The protein below binds the small molecule below.
Small molecule (SMILES): CC(=O)N[C@H]1[C@H](O[C@H]2[C@H](O)[C@@H](NC(C)=O)CO[C@@H]2CO)O[C@H](CO)[C@@H](O[C@@H]2O[C@H](CO)[C@@H](O)[C@H](O[C@H]3O[C@H](CO)[C@@H](O)[C@H](O)[C@@H]3O)[C@@H]2O)[C@@H]1O

Sequence of chain 1.C:
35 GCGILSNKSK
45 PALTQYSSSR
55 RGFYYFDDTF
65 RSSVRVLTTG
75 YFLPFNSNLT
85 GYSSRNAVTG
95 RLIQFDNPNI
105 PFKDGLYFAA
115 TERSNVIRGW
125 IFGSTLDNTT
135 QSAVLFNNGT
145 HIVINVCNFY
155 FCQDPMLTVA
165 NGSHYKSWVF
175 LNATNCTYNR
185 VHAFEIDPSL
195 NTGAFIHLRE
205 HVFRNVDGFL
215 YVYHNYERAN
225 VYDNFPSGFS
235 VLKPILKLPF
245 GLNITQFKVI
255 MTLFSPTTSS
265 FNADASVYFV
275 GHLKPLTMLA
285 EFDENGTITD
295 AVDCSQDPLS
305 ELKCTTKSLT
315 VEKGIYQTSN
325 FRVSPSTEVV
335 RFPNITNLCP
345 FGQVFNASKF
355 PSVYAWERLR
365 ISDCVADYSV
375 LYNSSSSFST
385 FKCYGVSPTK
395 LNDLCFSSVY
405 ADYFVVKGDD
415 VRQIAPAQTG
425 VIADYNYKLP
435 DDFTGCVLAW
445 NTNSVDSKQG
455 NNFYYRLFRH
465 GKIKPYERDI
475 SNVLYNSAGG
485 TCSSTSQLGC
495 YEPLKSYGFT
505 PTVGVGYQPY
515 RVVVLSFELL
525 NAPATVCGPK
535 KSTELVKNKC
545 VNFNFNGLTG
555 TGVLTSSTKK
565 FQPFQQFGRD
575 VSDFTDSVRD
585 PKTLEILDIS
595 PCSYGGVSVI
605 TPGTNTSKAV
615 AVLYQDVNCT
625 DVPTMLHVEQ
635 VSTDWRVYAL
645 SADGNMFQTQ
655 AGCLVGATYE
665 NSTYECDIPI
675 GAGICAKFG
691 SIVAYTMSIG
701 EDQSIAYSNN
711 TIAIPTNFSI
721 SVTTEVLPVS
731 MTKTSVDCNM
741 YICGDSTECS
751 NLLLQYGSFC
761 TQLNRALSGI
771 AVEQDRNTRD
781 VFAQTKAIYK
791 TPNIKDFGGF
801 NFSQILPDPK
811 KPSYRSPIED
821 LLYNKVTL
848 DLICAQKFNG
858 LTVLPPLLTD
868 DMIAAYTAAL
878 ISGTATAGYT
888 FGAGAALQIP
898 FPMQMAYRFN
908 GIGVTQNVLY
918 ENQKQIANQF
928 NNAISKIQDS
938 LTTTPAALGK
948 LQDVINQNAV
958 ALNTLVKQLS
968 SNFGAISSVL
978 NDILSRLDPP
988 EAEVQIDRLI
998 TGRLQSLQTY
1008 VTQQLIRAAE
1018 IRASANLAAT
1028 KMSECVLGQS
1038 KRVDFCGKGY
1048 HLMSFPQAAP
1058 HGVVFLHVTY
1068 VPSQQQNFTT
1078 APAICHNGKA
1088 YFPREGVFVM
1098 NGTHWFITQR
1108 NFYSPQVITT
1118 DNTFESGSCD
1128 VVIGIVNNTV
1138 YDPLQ

Binding-site contacts:
Ligand atom C8 contacts residue TYR358 of chain 1.B at 3.8 Å (hydrophobic).
Ligand atom C3 contacts residue ASN179 of chain 1.C at 3.8 Å.
Ligand atom C6 contacts residue TYR458 of chain 1.B at 4.2 Å (hydrophobic).
Ligand atom N2 contacts residue ASN179 of chain 1.C at 2.9 Å (h-bond).
Ligand atom C7 contacts residue TYR358 of chain 1.B at 4.4 Å (hydrophobic).
Ligand atom O6 contacts residue ASN476 of chain 1.B at 4.4 Å.
Ligand atom O4 contacts residue TYR458 of chain 1.B at 4.1 Å.
Ligand atom C5 contacts residue ASN179 of chain 1.C at 3.8 Å.
Ligand atom O7 contacts residue ASN179 of chain 1.C at 4.0 Å.
Ligand atom C7 contacts residue ASN179 of chain 1.C at 3.7 Å.
Ligand atom C1 contacts residue ASN179 of chain 1.C at 1.5 Å.
Ligand atom C8 contacts residue ILE474 of chain 1.B at 3.3 Å (hydrophobic).
Ligand atom C4 contacts residue ASN179 of chain 1.C at 4.3 Å.
Ligand atom O5 contacts residue ASN179 of chain 1.C at 2.4 Å (h-bond).
Ligand atom O6 contacts residue TYR458 of chain 1.B at 4.0 Å.
Ligand atom O7 contacts residue TYR358 of chain 1.B at 4.2 Å.
Ligand atom C2 contacts residue ASN179 of chain 1.C at 2.5 Å.

Sequence of chain 1.B:
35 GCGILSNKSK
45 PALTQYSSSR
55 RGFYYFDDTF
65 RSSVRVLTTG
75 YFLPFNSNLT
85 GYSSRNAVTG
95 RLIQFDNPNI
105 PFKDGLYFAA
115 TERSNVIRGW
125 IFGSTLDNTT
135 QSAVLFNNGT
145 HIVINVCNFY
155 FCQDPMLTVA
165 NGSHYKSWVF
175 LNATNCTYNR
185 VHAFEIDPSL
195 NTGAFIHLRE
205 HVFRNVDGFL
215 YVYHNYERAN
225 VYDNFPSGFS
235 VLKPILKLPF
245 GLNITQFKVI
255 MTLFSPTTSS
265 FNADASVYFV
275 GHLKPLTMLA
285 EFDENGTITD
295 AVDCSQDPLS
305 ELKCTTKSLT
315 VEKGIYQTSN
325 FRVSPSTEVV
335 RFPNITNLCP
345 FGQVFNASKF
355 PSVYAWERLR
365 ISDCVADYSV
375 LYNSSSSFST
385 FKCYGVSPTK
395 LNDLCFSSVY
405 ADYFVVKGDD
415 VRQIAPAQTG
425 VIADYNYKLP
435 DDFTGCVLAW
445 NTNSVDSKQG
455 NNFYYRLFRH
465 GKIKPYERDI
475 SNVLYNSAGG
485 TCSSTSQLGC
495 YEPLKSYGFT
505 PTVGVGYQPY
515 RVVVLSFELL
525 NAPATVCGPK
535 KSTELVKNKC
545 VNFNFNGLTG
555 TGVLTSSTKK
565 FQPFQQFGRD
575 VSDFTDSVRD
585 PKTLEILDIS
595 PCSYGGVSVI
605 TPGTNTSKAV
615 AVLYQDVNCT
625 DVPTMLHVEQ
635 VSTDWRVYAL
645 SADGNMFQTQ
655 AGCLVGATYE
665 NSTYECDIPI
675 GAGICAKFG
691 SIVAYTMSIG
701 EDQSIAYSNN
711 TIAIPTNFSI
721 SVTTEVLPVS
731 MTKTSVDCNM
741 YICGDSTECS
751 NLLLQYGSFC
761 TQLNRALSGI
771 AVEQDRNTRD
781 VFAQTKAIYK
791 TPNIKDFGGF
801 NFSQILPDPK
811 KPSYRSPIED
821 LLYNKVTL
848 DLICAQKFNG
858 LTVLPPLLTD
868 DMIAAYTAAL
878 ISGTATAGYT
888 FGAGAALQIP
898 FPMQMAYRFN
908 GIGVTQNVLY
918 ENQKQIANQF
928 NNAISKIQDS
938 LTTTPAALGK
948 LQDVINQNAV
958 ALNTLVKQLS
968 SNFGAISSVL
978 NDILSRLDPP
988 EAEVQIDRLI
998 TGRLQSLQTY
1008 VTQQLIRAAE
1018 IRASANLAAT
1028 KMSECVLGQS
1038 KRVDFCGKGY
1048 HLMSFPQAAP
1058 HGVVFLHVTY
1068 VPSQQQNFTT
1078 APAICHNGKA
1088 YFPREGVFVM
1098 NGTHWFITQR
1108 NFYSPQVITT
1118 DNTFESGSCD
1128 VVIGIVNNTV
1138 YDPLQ